This small molecule binds to this protein.
Small molecule (SMILES): CC(=O)N[C@H]1[C@H](O[C@H]2[C@H](O)[C@@H](NC(C)=O)CO[C@@H]2CO)O[C@H](CO)[C@@H](O[C@@H]2O[C@H](CO[C@H]3O[C@H](CO)[C@@H](O)[C@H](O)[C@@H]3O)[C@@H](O)[C@H](O[C@H]3O[C@H](CO)[C@@H](O)[C@H](O)[C@@H]3O)[C@@H]2O)[C@@H]1O

Sequence of chain 1.C:
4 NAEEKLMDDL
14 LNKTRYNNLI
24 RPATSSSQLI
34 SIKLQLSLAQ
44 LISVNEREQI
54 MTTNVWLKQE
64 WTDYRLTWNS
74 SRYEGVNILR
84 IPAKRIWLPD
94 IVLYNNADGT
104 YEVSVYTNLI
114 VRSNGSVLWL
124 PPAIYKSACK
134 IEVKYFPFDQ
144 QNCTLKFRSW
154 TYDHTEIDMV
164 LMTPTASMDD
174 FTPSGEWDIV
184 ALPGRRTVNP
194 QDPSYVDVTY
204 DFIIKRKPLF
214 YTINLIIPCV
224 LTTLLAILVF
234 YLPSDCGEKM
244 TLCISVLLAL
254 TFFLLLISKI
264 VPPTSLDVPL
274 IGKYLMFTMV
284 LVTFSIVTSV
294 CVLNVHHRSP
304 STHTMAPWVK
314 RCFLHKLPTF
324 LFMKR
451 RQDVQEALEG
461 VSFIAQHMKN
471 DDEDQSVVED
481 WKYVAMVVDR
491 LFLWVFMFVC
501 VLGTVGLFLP

Binding-site contacts:
Ligand atom C2 contacts residue ASN145 of chain 1.C at 2.5 Å.
Ligand atom N2 contacts residue ASN145 of chain 1.C at 3.0 Å (h-bond).
Ligand atom O4 contacts residue ARG188 of chain 1.C at 2.9 Å (salt-bridge).
Ligand atom N2 contacts residue ARG188 of chain 1.C at 3.3 Å (salt-bridge).
Ligand atom O2 contacts residue ASN192 of chain 1.C at 4.2 Å.
Ligand atom C2 contacts residue ASP204 of chain 1.C at 4.3 Å.
Ligand atom C8 contacts residue ILE206 of chain 1.C at 3.8 Å (hydrophobic).
Ligand atom C1 contacts residue ARG188 of chain 1.C at 3.8 Å.
Ligand atom C7 contacts residue ARG188 of chain 1.C at 4.3 Å.
Ligand atom C3 contacts residue ASP204 of chain 1.C at 4.0 Å.
Ligand atom C3 contacts residue ASN145 of chain 1.C at 3.8 Å.
Ligand atom C1 contacts residue ASN145 of chain 1.C at 1.4 Å.
Ligand atom C5 contacts residue ARG188 of chain 1.C at 4.1 Å.
Ligand atom C2 contacts residue ARG188 of chain 1.C at 3.5 Å.
Ligand atom C5 contacts residue ASP204 of chain 1.C at 4.3 Å.
Ligand atom C4 contacts residue ARG188 of chain 1.C at 4.0 Å.
Ligand atom C4 contacts residue ASN145 of chain 1.C at 4.2 Å.
Ligand atom C7 contacts residue ASN145 of chain 1.C at 3.8 Å.
Ligand atom C5 contacts residue ASN145 of chain 1.C at 3.6 Å.
Ligand atom C1 contacts residue ASP204 of chain 1.C at 4.2 Å.
Ligand atom O7 contacts residue ASN145 of chain 1.C at 4.1 Å.
Ligand atom O5 contacts residue ASN145 of chain 1.C at 2.2 Å (h-bond).
Ligand atom N2 contacts residue ASP204 of chain 1.C at 4.1 Å.
Ligand atom C3 contacts residue ARG188 of chain 1.C at 4.5 Å.